Sequence of chain 1.D:
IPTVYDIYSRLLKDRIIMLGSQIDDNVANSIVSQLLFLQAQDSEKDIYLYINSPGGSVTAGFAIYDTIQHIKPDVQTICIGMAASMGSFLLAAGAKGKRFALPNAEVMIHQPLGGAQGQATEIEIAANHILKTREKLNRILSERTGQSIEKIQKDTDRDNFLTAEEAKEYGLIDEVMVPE

Sequence of chain 1.E:
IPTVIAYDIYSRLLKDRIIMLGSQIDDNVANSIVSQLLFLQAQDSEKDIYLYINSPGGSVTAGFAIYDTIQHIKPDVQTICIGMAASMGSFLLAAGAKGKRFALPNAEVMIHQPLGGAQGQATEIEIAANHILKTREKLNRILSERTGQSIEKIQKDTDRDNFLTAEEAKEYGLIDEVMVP

This small molecule binds to this protein.
Small molecule (SMILES): CC[C@@H](C)[C@H]1C(=O)N([C@@H](C)c2cccc3ccccc23)C[C@@H]2N(C(=O)NCCCC(F)(F)F)CCC(=O)N12

Binding-site contacts:
Ligand atom F42 contacts residue ASP27 of chain 1.E at 3.2 Å.
Ligand atom F41 contacts residue ARG23 of chain 1.E at 3.8 Å.
Ligand atom C25 contacts residue THR90 of chain 1.E at 3.6 Å.
Ligand atom C29 contacts residue ILE29 of chain 1.E at 3.9 Å (hydrophobic).
Ligand atom C24 contacts residue ILE91 of chain 1.E at 3.8 Å (hydrophobic).
Ligand atom C36 contacts residue ASP27 of chain 1.E at 3.2 Å.
Ligand atom C25 contacts residue GLN89 of chain 1.E at 3.5 Å.
Ligand atom C26 contacts residue TYR61 of chain 1.E at 3.7 Å (hydrophobic).
Ligand atom C4 contacts residue TYR61 of chain 1.E at 3.8 Å (hydrophobic).
Ligand atom C26 contacts residue GLN89 of chain 1.E at 3.9 Å.
Ligand atom F42 contacts residue ARG23 of chain 1.E at 3.5 Å.
Ligand atom F40 contacts residue PHE50 of chain 1.D at 3.6 Å.
Ligand atom F41 contacts residue PHE50 of chain 1.D at 3.6 Å.
Ligand atom C28 contacts residue TYR63 of chain 1.E at 3.7 Å (hydrophobic).
Ligand atom C37 contacts residue ASP27 of chain 1.E at 3.0 Å.
Ligand atom O32 contacts residue MET190 of chain 1.E at 3.8 Å.
Ligand atom F40 contacts residue LEU24 of chain 1.E at 3.4 Å.
Ligand atom C23 contacts residue ILE91 of chain 1.E at 3.8 Å (hydrophobic).
Ligand atom C2 contacts residue ILE29 of chain 1.E at 3.8 Å (hydrophobic).
Ligand atom C24 contacts residue PHE113 of chain 1.E at 3.7 Å (hydrophobic).
Ligand atom C46 contacts residue HIS83 of chain 1.D at 3.7 Å.
Ligand atom C28 contacts residue ILE91 of chain 1.E at 3.4 Å (hydrophobic).
Ligand atom C25 contacts residue ILE91 of chain 1.E at 3.7 Å (hydrophobic).
Ligand atom C46 contacts residue GLN52 of chain 1.D at 3.5 Å.
Ligand atom C37 contacts residue ALA53 of chain 1.D at 3.4 Å (hydrophobic).
Ligand atom C22 contacts residue ILE91 of chain 1.E at 3.5 Å (hydrophobic).
Ligand atom C27 contacts residue ILE91 of chain 1.E at 3.2 Å (hydrophobic).
Ligand atom C51 contacts residue LEU49 of chain 1.D at 3.6 Å (hydrophobic).
Ligand atom O32 contacts residue HIS83 of chain 1.D at 3.0 Å (h-bond).
Ligand atom C36 contacts residue ILE29 of chain 1.E at 3.7 Å (hydrophobic).
Ligand atom C5 contacts residue TYR61 of chain 1.E at 3.8 Å (hydrophobic).
Ligand atom C26 contacts residue LEU62 of chain 1.E at 3.8 Å (hydrophobic).
Ligand atom F40 contacts residue LEU49 of chain 1.D at 3.6 Å.
Ligand atom C27 contacts residue TYR61 of chain 1.E at 3.7 Å (hydrophobic).
Ligand atom F42 contacts residue LEU24 of chain 1.E at 3.6 Å.
Ligand atom C26 contacts residue ILE91 of chain 1.E at 3.5 Å (hydrophobic).
Ligand atom C35 contacts residue ASP27 of chain 1.E at 3.5 Å.
Ligand atom C38 contacts residue ASP27 of chain 1.E at 3.6 Å.
Ligand atom C28 contacts residue TYR61 of chain 1.E at 3.6 Å (hydrophobic).
Ligand atom C29 contacts residue TYR63 of chain 1.E at 3.8 Å (hydrophobic).